Sequence of chain 1.D:
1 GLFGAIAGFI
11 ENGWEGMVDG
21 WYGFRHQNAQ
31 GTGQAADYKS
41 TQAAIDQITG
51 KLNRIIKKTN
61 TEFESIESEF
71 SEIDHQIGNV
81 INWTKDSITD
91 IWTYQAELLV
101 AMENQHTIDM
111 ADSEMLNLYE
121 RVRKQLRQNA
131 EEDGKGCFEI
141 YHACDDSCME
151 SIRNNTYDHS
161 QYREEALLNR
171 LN

Binding-site contacts:
Ligand atom N2 contacts residue GLY78 of chain 1.D at 4.5 Å.
Ligand atom C5 contacts residue ASN82 of chain 1.D at 3.6 Å.
Ligand atom O7 contacts residue ASN79 of chain 1.D at 3.0 Å (h-bond).
Ligand atom C7 contacts residue ASN79 of chain 1.D at 3.3 Å.
Ligand atom C7 contacts residue ASN82 of chain 1.D at 3.8 Å.
Ligand atom O7 contacts residue HIS75 of chain 1.D at 3.7 Å.
Ligand atom N2 contacts residue ASN79 of chain 1.D at 4.3 Å.
Ligand atom C8 contacts residue HIS75 of chain 1.D at 3.4 Å.
Ligand atom C8 contacts residue ASN79 of chain 1.D at 3.3 Å.
Ligand atom O5 contacts residue ASN82 of chain 1.D at 2.3 Å (h-bond).
Ligand atom C1 contacts residue ASN82 of chain 1.D at 1.4 Å.
Ligand atom C8 contacts residue GLY78 of chain 1.D at 3.9 Å.
Ligand atom C3 contacts residue ASN82 of chain 1.D at 3.8 Å.
Ligand atom O7 contacts residue ASN82 of chain 1.D at 4.2 Å.
Ligand atom C2 contacts residue ASN82 of chain 1.D at 2.4 Å.
Ligand atom N2 contacts residue ASN82 of chain 1.D at 3.0 Å (h-bond).
Ligand atom C4 contacts residue ASN82 of chain 1.D at 4.2 Å.
Ligand atom C7 contacts residue HIS75 of chain 1.D at 4.0 Å.

A protein and the small-molecule ligand that binds it are described below.
Small molecule (SMILES): CC(=O)N[C@@H]1[C@@H](O)[C@H](O)[C@@H](CO)O[C@H]1O